Binding-site contacts:
Ligand atom C2 contacts residue TYR104 of chain 1.A at 4.4 Å (hydrophobic).
Ligand atom O1 contacts residue PHE50 of chain 1.A at 3.8 Å.
Ligand atom C3 contacts residue PHE50 of chain 1.A at 3.7 Å (hydrophobic).
Ligand atom N contacts residue ILE112 of chain 1.A at 3.6 Å.
Ligand atom C6 contacts residue ILE112 of chain 1.A at 4.2 Å (hydrophobic).
Ligand atom C4 contacts residue PRO49 of chain 1.A at 3.8 Å (hydrophobic).
Ligand atom C5 contacts residue VAL54 of chain 1.A at 3.4 Å (hydrophobic).
Ligand atom C5 contacts residue TYR104 of chain 1.A at 4.3 Å (hydrophobic).
Ligand atom C contacts residue ILE112 of chain 1.A at 3.7 Å (hydrophobic).
Ligand atom C1 contacts residue ILE112 of chain 1.A at 4.0 Å (hydrophobic).
Ligand atom C3 contacts residue VAL54 of chain 1.A at 4.3 Å (hydrophobic).
Ligand atom C1 contacts residue TYR104 of chain 1.A at 4.2 Å (hydrophobic).
Ligand atom O2 contacts residue TYR59 of chain 1.A at 4.2 Å.
Ligand atom C contacts residue TYR113 of chain 1.A at 3.5 Å (hydrophobic).
Ligand atom C3 contacts residue ILE112 of chain 1.A at 3.6 Å (hydrophobic).
Ligand atom C6 contacts residue TYR104 of chain 1.A at 4.1 Å (hydrophobic).
Ligand atom C1 contacts residue TYR113 of chain 1.A at 4.2 Å (hydrophobic).
Ligand atom O2 contacts residue VAL54 of chain 1.A at 2.8 Å.
Ligand atom C6 contacts residue TYR59 of chain 1.A at 4.0 Å (hydrophobic).
Ligand atom O contacts residue ILE112 of chain 1.A at 3.6 Å.
Ligand atom C1 contacts residue SER101 of chain 1.A at 3.4 Å.
Ligand atom O contacts residue TYR104 of chain 1.A at 3.8 Å.
Ligand atom C contacts residue SER110 of chain 1.A at 3.5 Å.
Ligand atom O1 contacts residue ILE112 of chain 1.A at 3.4 Å.
Ligand atom C2 contacts residue ILE112 of chain 1.A at 3.3 Å (hydrophobic).
Ligand atom C5 contacts residue TYR62 of chain 1.A at 4.1 Å (hydrophobic).
Ligand atom O contacts residue SER101 of chain 1.A at 4.2 Å.
Ligand atom C3 contacts residue PRO49 of chain 1.A at 4.0 Å (hydrophobic).
Ligand atom C5 contacts residue TYR59 of chain 1.A at 3.6 Å (hydrophobic).
Ligand atom C contacts residue THR105 of chain 1.A at 3.3 Å.
Ligand atom C contacts residue PRO106 of chain 1.A at 4.4 Å (hydrophobic).
Ligand atom C2 contacts residue SER101 of chain 1.A at 3.7 Å.
Ligand atom O2 contacts residue PRO49 of chain 1.A at 4.4 Å.
Ligand atom C contacts residue SER101 of chain 1.A at 4.5 Å.
Ligand atom C4 contacts residue VAL54 of chain 1.A at 2.8 Å (hydrophobic).
Ligand atom O1 contacts residue SER101 of chain 1.A at 2.6 Å (h-bond).
Ligand atom C1 contacts residue THR105 of chain 1.A at 3.6 Å.

Sequence of chain 1.A:
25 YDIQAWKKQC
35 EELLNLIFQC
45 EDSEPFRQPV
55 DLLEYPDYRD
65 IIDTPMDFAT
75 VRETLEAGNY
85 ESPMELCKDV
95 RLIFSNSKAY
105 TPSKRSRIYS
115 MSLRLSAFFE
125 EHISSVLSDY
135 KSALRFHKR

The small molecule below binds the protein below.
Small molecule (SMILES): CCOC(=O)N1CCOCC1